The protein below binds the small molecule below.
Small molecule (SMILES): N=C1N[C@H]2[C@H](CS[C@H]2CCCCC(=O)O)N1

Sequence of chain 2.B:
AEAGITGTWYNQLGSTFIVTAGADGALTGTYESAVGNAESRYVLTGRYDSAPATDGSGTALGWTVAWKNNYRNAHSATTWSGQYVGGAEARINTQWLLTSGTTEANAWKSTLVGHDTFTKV

Binding-site contacts:
Ligand atom C4 contacts residue VAL47 of chain 2.B at 3.4 Å (hydrophobic).
Ligand atom C9 contacts residue VAL47 of chain 2.B at 3.4 Å (hydrophobic).
Ligand atom O11 contacts residue GLY48 of chain 2.B at 3.2 Å.
Ligand atom C11 contacts residue ASN49 of chain 2.B at 3.5 Å.
Ligand atom N2 contacts residue VAL47 of chain 2.B at 3.3 Å.
Ligand atom C10 contacts residue TRP79 of chain 2.B at 3.6 Å (hydrophobic).
Ligand atom C3 contacts residue ASP128 of chain 2.B at 3.7 Å.
Ligand atom S1 contacts residue TRP92 of chain 2.B at 3.9 Å.
Ligand atom C7 contacts residue TRP79 of chain 2.B at 3.9 Å (hydrophobic).
Ligand atom C4 contacts residue TRP120 of chain 1.A at 3.8 Å (hydrophobic).
Ligand atom C7 contacts residue VAL47 of chain 2.B at 3.2 Å (hydrophobic).
Ligand atom S1 contacts residue THR90 of chain 2.B at 3.3 Å (h-bond).
Ligand atom C5 contacts residue TRP108 of chain 2.B at 3.7 Å (hydrophobic).
Ligand atom S1 contacts residue TRP79 of chain 2.B at 3.7 Å.
Ligand atom O12 contacts residue ALA86 of chain 2.B at 3.7 Å.
Ligand atom N3 contacts residue ASN23 of chain 2.B at 3.0 Å (h-bond).
Ligand atom C9 contacts residue ALA50 of chain 2.B at 3.9 Å (hydrophobic).
Ligand atom C3 contacts residue SER27 of chain 2.B at 3.8 Å.
Ligand atom N3 contacts residue TYR43 of chain 2.B at 2.6 Å (h-bond).
Ligand atom C2 contacts residue TRP120 of chain 1.A at 3.8 Å (hydrophobic).
Ligand atom N3 contacts residue SER27 of chain 2.B at 2.8 Å (h-bond).
Ligand atom C9 contacts residue GLY48 of chain 2.B at 4.0 Å.
Ligand atom N2 contacts residue SER45 of chain 2.B at 3.2 Å (h-bond).
Ligand atom C11 contacts residue SER88 of chain 2.B at 4.0 Å.
Ligand atom C3 contacts residue TYR43 of chain 2.B at 3.5 Å (hydrophobic).
Ligand atom N3 contacts residue ASP128 of chain 2.B at 3.7 Å.
Ligand atom N1 contacts residue LEU25 of chain 2.B at 4.0 Å.
Ligand atom C5 contacts residue ASP128 of chain 2.B at 4.0 Å.
Ligand atom C6 contacts residue TRP108 of chain 2.B at 3.5 Å (hydrophobic).
Ligand atom C8 contacts residue VAL47 of chain 2.B at 3.6 Å (hydrophobic).
Ligand atom C7 contacts residue SER45 of chain 2.B at 3.4 Å.
Ligand atom C10 contacts residue ASN49 of chain 2.B at 3.4 Å.
Ligand atom N3 contacts residue LEU25 of chain 2.B at 3.9 Å.
Ligand atom O11 contacts residue ASN49 of chain 2.B at 2.8 Å (h-bond).
Ligand atom C9 contacts residue TRP79 of chain 2.B at 3.8 Å (hydrophobic).
Ligand atom C8 contacts residue LEU110 of chain 2.B at 3.9 Å (hydrophobic).
Ligand atom N1 contacts residue ASP128 of chain 2.B at 2.9 Å (salt-bridge).
Ligand atom O12 contacts residue SER88 of chain 2.B at 3.0 Å (h-bond).
Ligand atom C3 contacts residue LEU25 of chain 2.B at 3.8 Å (hydrophobic).
Ligand atom C3 contacts residue ASN23 of chain 2.B at 3.9 Å.

Sequence of chain 1.A:
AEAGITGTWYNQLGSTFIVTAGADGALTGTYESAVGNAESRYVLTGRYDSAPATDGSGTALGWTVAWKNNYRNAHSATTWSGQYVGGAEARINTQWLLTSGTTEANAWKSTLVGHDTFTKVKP